The protein below binds the small molecule below.
Small molecule (SMILES): COc1ccc(Oc2cccc([C@@H](C)Nc3nc4n(n3)C(=O)CC(C)=N4)c2)cc1

Binding-site contacts:
Ligand atom C9 contacts residue PG41 of chain 7.G at 3.6 Å.
Ligand atom C12 contacts residue PHE70 of chain 7.A at 3.8 Å (hydrophobic).
Ligand atom C8 contacts residue PG41 of chain 7.G at 3.7 Å.
Ligand atom C15 contacts residue HIS138 of chain 2.A at 3.5 Å.
Ligand atom N4 contacts residue MET74 of chain 7.A at 2.9 Å (h-bond).
Ligand atom C16 contacts residue PG41 of chain 7.G at 3.7 Å.
Ligand atom C13 contacts residue HIS138 of chain 2.A at 3.6 Å.
Ligand atom N contacts residue ASP72 of chain 7.A at 3.0 Å (salt-bridge).
Ligand atom C contacts residue LEU102 of chain 7.A at 3.6 Å (hydrophobic).
Ligand atom N contacts residue HIS138 of chain 2.A at 3.6 Å.
Ligand atom O contacts residue ASN106 of chain 7.A at 3.1 Å (h-bond).
Ligand atom N1 contacts residue HIS138 of chain 2.A at 3.4 Å.
Ligand atom C19 contacts residue ASN106 of chain 7.A at 3.5 Å.
Ligand atom C14 contacts residue ASP72 of chain 7.A at 3.4 Å.
Ligand atom C7 contacts residue ALA37 of chain 7.A at 3.4 Å (hydrophobic).
Ligand atom O contacts residue LEU102 of chain 7.A at 3.7 Å.
Ligand atom C3 contacts residue PG41 of chain 7.G at 3.8 Å.
Ligand atom C9 contacts residue THR10 of chain 7.A at 3.6 Å.
Ligand atom C4 contacts residue PG41 of chain 7.G at 3.8 Å.
Ligand atom C contacts residue ASN106 of chain 7.A at 3.4 Å.
Ligand atom C contacts residue ARG88 of chain 7.A at 3.4 Å.
Ligand atom O2 contacts residue PG41 of chain 7.G at 3.2 Å.
Ligand atom O1 contacts residue PHE70 of chain 7.A at 3.7 Å.
Ligand atom O2 contacts residue GLU134 of chain 2.A at 3.5 Å.
Ligand atom N3 contacts residue LEU73 of chain 7.A at 3.7 Å.
Ligand atom N4 contacts residue LEU73 of chain 7.A at 3.6 Å.
Ligand atom O contacts residue MET74 of chain 7.A at 3.7 Å.
Ligand atom C3 contacts residue PRO8 of chain 7.A at 3.7 Å (hydrophobic).
Ligand atom C6 contacts residue PG41 of chain 7.G at 3.7 Å.
Ligand atom C11 contacts residue ALA37 of chain 7.A at 3.6 Å (hydrophobic).
Ligand atom C1 contacts residue MET74 of chain 7.A at 3.7 Å (hydrophobic).
Ligand atom C9 contacts residue ALA37 of chain 7.A at 3.6 Å (hydrophobic).
Ligand atom C12 contacts residue ALA37 of chain 7.A at 3.4 Å (hydrophobic).
Ligand atom C2 contacts residue ARG88 of chain 7.A at 3.6 Å.
Ligand atom C10 contacts residue ALA37 of chain 7.A at 3.7 Å (hydrophobic).
Ligand atom C5 contacts residue MET74 of chain 7.A at 3.6 Å (hydrophobic).
Ligand atom C8 contacts residue ALA37 of chain 7.A at 3.4 Å (hydrophobic).
Ligand atom C5 contacts residue PG41 of chain 7.G at 3.7 Å.
Ligand atom C contacts residue GLU99 of chain 7.A at 3.6 Å.
Ligand atom C14 contacts residue SER71 of chain 7.A at 3.7 Å.

Sequence of chain 2.A:
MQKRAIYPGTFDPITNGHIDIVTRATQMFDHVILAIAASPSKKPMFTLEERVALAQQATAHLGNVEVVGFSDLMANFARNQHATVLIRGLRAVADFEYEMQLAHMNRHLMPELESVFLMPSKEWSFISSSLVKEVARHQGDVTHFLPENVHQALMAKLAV

Sequence of chain 7.A:
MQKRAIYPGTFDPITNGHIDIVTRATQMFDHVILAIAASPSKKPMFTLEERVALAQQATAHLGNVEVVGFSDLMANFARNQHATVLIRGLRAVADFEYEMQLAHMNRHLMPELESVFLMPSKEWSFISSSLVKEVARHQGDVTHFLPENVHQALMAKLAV